The small molecule below binds the protein below.
Small molecule (SMILES): CC[C@H](C)[C@H](NC(=O)[C@@H](NC(=O)[C@H](CC(C)C)NC(=O)[C@@H](N)CCCCN)C(C)C)C(=O)N[C@@H](CC(N)=O)C(=O)N[C@@H](CCCCN)C(=O)N[C@@H](CC(=O)O)C(=O)N[C@@H](CCSC)C(=O)N[C@@H](CCCN=C(N)N)C(=O)N[C@H](C(=O)N[C@@H](CC(=O)O)C(=O)N[C@@H](CC(C)C)C(=O)N[C@@H](Cc1ccccc1)C(=O)N[C@@H](CO)C(=O)N1CCC[C@H]1C(=O)N1CCC[C@H]1C(=O)N[C@H](C=O)CC(N)=O)[C@@H](C)O

Sequence of chain 8.F:
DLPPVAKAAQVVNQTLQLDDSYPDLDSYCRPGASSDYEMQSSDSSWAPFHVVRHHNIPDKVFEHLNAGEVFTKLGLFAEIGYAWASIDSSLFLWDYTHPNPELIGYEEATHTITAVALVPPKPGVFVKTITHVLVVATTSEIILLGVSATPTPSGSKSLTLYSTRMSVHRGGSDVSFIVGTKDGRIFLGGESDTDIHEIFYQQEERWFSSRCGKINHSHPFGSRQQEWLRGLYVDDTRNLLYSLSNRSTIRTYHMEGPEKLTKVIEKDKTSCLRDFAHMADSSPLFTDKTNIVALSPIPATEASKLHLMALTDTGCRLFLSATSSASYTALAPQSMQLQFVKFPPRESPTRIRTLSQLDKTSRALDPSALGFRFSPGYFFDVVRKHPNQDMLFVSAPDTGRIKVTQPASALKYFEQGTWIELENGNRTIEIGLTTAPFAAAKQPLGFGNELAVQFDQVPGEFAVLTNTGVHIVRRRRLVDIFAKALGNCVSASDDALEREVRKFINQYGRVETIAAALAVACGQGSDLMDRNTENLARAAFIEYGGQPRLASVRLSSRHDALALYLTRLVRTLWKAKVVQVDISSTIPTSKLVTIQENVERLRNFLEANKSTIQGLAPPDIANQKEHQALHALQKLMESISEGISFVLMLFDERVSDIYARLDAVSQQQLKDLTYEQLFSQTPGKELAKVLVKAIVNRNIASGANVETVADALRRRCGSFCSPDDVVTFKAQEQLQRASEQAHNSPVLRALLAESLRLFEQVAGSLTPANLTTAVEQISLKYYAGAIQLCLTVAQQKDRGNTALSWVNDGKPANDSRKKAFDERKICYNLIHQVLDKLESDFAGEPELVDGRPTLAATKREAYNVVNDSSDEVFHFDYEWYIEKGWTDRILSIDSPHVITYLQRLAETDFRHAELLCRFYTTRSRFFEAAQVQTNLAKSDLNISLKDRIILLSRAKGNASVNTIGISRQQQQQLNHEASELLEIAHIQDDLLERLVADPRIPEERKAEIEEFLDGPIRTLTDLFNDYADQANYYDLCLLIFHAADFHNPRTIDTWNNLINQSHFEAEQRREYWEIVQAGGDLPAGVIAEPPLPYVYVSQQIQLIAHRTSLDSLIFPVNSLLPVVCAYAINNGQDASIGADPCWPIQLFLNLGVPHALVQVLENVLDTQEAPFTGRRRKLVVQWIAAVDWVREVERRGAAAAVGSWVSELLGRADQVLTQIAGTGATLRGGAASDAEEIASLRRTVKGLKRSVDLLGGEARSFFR

Binding-site contacts:
Ligand atom C contacts residue THR1065 of chain 8.F at 3.7 Å.
Ligand atom CB contacts residue THR1065 of chain 8.F at 3.6 Å.
Ligand atom N contacts residue THR1065 of chain 8.F at 2.3 Å (h-bond).
Ligand atom CD1 contacts residue ILE1053 of chain 8.F at 3.6 Å (hydrophobic).
Ligand atom CD contacts residue GLN1074 of chain 8.F at 2.8 Å.
Ligand atom O contacts residue ASN1069 of chain 8.F at 3.0 Å (h-bond).
Ligand atom CD1 contacts residue THR1065 of chain 8.F at 2.6 Å.
Ligand atom NH1 contacts residue ASN1069 of chain 8.F at 2.6 Å (h-bond).
Ligand atom NH2 contacts residue ASP1073 of chain 8.F at 3.0 Å (salt-bridge).
Ligand atom C contacts residue THR1065 of chain 8.F at 2.9 Å.
Ligand atom CG contacts residue GLN1074 of chain 8.F at 3.5 Å.
Ligand atom NH1 contacts residue ASP1073 of chain 8.F at 3.4 Å (salt-bridge).
Ligand atom CZ contacts residue ASP1073 of chain 8.F at 3.6 Å.
Ligand atom CZ contacts residue GLN1074 of chain 8.F at 3.4 Å.
Ligand atom O contacts residue ARG1049 of chain 8.F at 3.0 Å.
Ligand atom CG contacts residue THR1065 of chain 8.F at 3.6 Å.
Ligand atom CD2 contacts residue ALA1075 of chain 8.F at 3.6 Å (hydrophobic).
Ligand atom C contacts residue ASN1069 of chain 8.F at 3.7 Å.
Ligand atom CD1 contacts residue ARG1049 of chain 8.F at 3.0 Å.
Ligand atom N contacts residue THR1065 of chain 8.F at 3.8 Å.
Ligand atom CG2 contacts residue PHE1068 of chain 8.F at 3.6 Å (hydrophobic).
Ligand atom CA contacts residue THR1065 of chain 8.F at 3.4 Å.
Ligand atom CG1 contacts residue PHE1068 of chain 8.F at 3.6 Å (hydrophobic).
Ligand atom NE contacts residue GLN1074 of chain 8.F at 3.6 Å (h-bond).
Ligand atom CD1 contacts residue PHE1068 of chain 8.F at 3.5 Å (hydrophobic).
Ligand atom NZ contacts residue ASP1073 of chain 8.F at 3.3 Å (salt-bridge).
Ligand atom CD1 contacts residue LEU1064 of chain 8.F at 3.4 Å (hydrophobic).
Ligand atom CB contacts residue GLN1074 of chain 8.F at 3.7 Å.
Ligand atom CG2 contacts residue ASN1069 of chain 8.F at 3.3 Å.
Ligand atom NH1 contacts residue GLN1074 of chain 8.F at 3.8 Å.
Ligand atom CB contacts residue GLN1074 of chain 8.F at 3.3 Å.
Ligand atom O contacts residue THR1065 of chain 8.F at 2.7 Å.
Ligand atom N contacts residue ASN1069 of chain 8.F at 3.0 Å (h-bond).
Ligand atom CD contacts residue ASN1069 of chain 8.F at 3.7 Å.
Ligand atom CE2 contacts residue GLN1074 of chain 8.F at 3.3 Å.
Ligand atom CA contacts residue THR1065 of chain 8.F at 2.7 Å.
Ligand atom CA contacts residue ASN1069 of chain 8.F at 3.4 Å.
Ligand atom CD2 contacts residue GLN1074 of chain 8.F at 3.2 Å.
Ligand atom C contacts residue ASN1069 of chain 8.F at 3.8 Å.
Ligand atom O contacts residue THR1065 of chain 8.F at 3.5 Å (h-bond).